Binding-site contacts:
Ligand atom O3 contacts residue GLU262 of chain 1.B at 2.6 Å (salt-bridge).
Ligand atom C6 contacts residue ASP75 of chain 1.B at 2.9 Å.
Ligand atom C1 contacts residue ASP75 of chain 1.B at 2.4 Å.
Ligand atom C11 contacts residue GLU262 of chain 1.B at 2.8 Å.
Ligand atom C5 contacts residue ASP75 of chain 1.B at 2.8 Å.
Ligand atom C5 contacts residue PHE78 of chain 1.B at 3.8 Å (hydrophobic).
Ligand atom C12 contacts residue ASP183 of chain 1.B at 3.3 Å.
Ligand atom C3 contacts residue PHE78 of chain 1.B at 3.1 Å (hydrophobic).
Ligand atom C10 contacts residue GLU262 of chain 1.B at 3.6 Å.
Ligand atom C9 contacts residue PHE78 of chain 1.B at 2.8 Å (hydrophobic).
Ligand atom O1 contacts residue ASP75 of chain 1.B at 2.8 Å (salt-bridge).
Ligand atom N2 contacts residue ASP183 of chain 1.B at 2.6 Å (salt-bridge).
Ligand atom C2 contacts residue ASP75 of chain 1.B at 3.5 Å.
Ligand atom C12 contacts residue GLU262 of chain 1.B at 3.2 Å.
Ligand atom N3 contacts residue PHE78 of chain 1.B at 2.9 Å.
Ligand atom C7 contacts residue GLU262 of chain 1.B at 3.1 Å.
Ligand atom S1 contacts residue ASP75 of chain 1.B at 3.8 Å.
Ligand atom N1 contacts residue GLU262 of chain 1.B at 2.8 Å (salt-bridge).
Ligand atom C4 contacts residue LEU384 of chain 1.B at 3.9 Å (hydrophobic).
Ligand atom C1 contacts residue SER74 of chain 1.B at 3.6 Å.
Ligand atom C5 contacts residue SER74 of chain 1.B at 2.8 Å.
Ligand atom C7 contacts residue PHE78 of chain 1.B at 3.4 Å (hydrophobic).
Ligand atom C11 contacts residue VAL187 of chain 1.B at 3.4 Å (hydrophobic).
Ligand atom C8 contacts residue GLU262 of chain 1.B at 3.4 Å.
Ligand atom O2 contacts residue PHE78 of chain 1.B at 3.2 Å.
Ligand atom C10 contacts residue ASP11 of chain 1.D at 3.4 Å.
Ligand atom O3 contacts residue VAL187 of chain 1.B at 2.6 Å.
Ligand atom N3 contacts residue GLU262 of chain 1.B at 3.5 Å (salt-bridge).
Ligand atom C5 contacts residue LEU384 of chain 1.B at 3.1 Å (hydrophobic).
Ligand atom N1 contacts residue ASP183 of chain 1.B at 3.1 Å (salt-bridge).
Ligand atom O3 contacts residue HIS191 of chain 1.B at 3.9 Å.
Ligand atom C1 contacts residue PHE78 of chain 1.B at 3.4 Å (hydrophobic).
Ligand atom C6 contacts residue LEU384 of chain 1.B at 3.7 Å (hydrophobic).
Ligand atom O2 contacts residue ASP75 of chain 1.B at 3.8 Å.
Ligand atom C4 contacts residue PHE78 of chain 1.B at 2.6 Å (hydrophobic).
Ligand atom O2 contacts residue LEU79 of chain 1.B at 3.0 Å.
Ligand atom N1 contacts residue VAL187 of chain 1.B at 3.8 Å.
Ligand atom C2 contacts residue PHE78 of chain 1.B at 2.7 Å (hydrophobic).
Ligand atom C8 contacts residue PHE78 of chain 1.B at 3.4 Å (hydrophobic).
Ligand atom N2 contacts residue GLU262 of chain 1.B at 3.9 Å.

Sequence of chain 1.D:
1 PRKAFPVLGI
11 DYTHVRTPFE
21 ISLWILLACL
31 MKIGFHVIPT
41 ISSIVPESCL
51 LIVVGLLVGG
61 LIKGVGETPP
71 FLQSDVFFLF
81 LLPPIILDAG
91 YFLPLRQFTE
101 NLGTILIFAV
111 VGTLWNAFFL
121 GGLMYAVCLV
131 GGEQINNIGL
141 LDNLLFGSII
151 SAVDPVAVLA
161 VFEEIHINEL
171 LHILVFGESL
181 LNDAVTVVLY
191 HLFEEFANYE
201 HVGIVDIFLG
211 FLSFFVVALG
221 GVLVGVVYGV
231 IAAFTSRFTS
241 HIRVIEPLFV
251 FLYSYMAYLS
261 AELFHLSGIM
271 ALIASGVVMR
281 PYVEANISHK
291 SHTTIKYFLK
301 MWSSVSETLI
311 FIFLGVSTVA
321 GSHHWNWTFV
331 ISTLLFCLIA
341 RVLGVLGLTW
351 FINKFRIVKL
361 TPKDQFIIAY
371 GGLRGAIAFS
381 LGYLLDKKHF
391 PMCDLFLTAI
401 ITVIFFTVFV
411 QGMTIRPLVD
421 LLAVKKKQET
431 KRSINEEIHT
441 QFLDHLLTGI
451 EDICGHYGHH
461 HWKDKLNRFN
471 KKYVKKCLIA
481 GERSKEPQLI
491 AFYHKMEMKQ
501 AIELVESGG

Sequence of chain 1.B:
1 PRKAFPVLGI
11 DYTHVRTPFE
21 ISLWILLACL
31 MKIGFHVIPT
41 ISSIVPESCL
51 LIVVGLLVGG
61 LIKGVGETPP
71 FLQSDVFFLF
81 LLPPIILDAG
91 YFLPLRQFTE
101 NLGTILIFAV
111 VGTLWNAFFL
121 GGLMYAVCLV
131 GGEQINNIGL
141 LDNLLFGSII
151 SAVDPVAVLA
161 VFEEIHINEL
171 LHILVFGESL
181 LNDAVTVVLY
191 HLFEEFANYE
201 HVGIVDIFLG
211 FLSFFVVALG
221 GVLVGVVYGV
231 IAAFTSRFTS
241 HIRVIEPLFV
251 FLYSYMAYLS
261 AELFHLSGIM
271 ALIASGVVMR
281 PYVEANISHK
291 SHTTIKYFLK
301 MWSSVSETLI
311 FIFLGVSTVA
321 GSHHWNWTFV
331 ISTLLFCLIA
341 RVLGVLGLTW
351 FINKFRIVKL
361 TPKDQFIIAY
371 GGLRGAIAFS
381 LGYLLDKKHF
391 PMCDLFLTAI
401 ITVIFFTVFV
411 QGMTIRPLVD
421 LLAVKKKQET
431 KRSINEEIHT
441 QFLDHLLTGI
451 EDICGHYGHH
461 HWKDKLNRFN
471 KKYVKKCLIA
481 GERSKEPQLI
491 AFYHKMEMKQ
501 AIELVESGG

This protein binds this small molecule.
Small molecule (SMILES): CC(C)c1ccc(C(=O)N=C(N)N)cc1S(C)(=O)=O